Sequence of chain 1.B:
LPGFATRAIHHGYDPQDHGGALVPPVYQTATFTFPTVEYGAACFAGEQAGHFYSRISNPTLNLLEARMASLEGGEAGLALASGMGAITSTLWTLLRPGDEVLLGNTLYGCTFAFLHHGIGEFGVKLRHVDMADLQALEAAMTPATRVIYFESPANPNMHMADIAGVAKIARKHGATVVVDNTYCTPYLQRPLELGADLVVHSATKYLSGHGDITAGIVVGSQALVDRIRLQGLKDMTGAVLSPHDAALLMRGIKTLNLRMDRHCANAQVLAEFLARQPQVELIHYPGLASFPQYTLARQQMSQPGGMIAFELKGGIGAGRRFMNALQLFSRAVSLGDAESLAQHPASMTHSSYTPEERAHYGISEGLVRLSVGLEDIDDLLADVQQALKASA

Binding-site contacts:
Ligand atom N1 contacts residue ASP186 of chain 1.A at 2.9 Å (salt-bridge).
Ligand atom C4A contacts residue TYR114 of chain 1.A at 3.6 Å (hydrophobic).
Ligand atom O1 contacts residue ARG375 of chain 1.A at 2.9 Å (salt-bridge).
Ligand atom C5A contacts residue TYR114 of chain 1.A at 3.5 Å (hydrophobic).
Ligand atom O1 contacts residue LEU341 of chain 1.A at 3.2 Å.
Ligand atom CE contacts residue TYR114 of chain 1.A at 3.1 Å (hydrophobic).
Ligand atom SD contacts residue TYR114 of chain 1.A at 3.4 Å (h-bond).
Ligand atom C5 contacts residue SER208 of chain 1.A at 3.7 Å.
Ligand atom OP1 contacts residue SER208 of chain 1.A at 3.0 Å (h-bond).
Ligand atom CG contacts residue TYR114 of chain 1.A at 3.4 Å (hydrophobic).
Ligand atom C contacts residue SER340 of chain 1.A at 3.7 Å.
Ligand atom OP1 contacts residue GLY89 of chain 1.A at 2.8 Å (h-bond).
Ligand atom OP3 contacts residue SER88 of chain 1.A at 3.4 Å.
Ligand atom OP4 contacts residue SER208 of chain 1.A at 2.7 Å (h-bond).
Ligand atom OP1 contacts residue TYR59 of chain 1.B at 3.5 Å (h-bond).
Ligand atom OP2 contacts residue ARG61 of chain 1.B at 3.0 Å (salt-bridge).
Ligand atom C5 contacts residue TYR114 of chain 1.A at 3.5 Å (hydrophobic).
Ligand atom C4A contacts residue LYS211 of chain 1.A at 3.4 Å.
Ligand atom OP1 contacts residue THR210 of chain 1.A at 2.8 Å (h-bond).
Ligand atom OP3 contacts residue MET90 of chain 1.A at 2.8 Å (h-bond).
Ligand atom C6 contacts residue ASP186 of chain 1.A at 3.7 Å.
Ligand atom OP3 contacts residue GLY89 of chain 1.A at 3.1 Å (h-bond).
Ligand atom O2 contacts residue SER340 of chain 1.A at 3.2 Å (h-bond).
Ligand atom CA contacts residue TYR114 of chain 1.A at 3.3 Å (hydrophobic).
Ligand atom OP1 contacts residue SER88 of chain 1.A at 3.7 Å.
Ligand atom P contacts residue ARG61 of chain 1.B at 3.7 Å.
Ligand atom SD contacts residue TYR59 of chain 1.B at 3.6 Å.
Ligand atom O2 contacts residue VAL339 of chain 1.A at 3.6 Å.
Ligand atom P contacts residue SER208 of chain 1.A at 3.4 Å.
Ligand atom P contacts residue GLY89 of chain 1.A at 3.3 Å.
Ligand atom OP2 contacts residue TYR59 of chain 1.B at 2.6 Å (h-bond).
Ligand atom O2 contacts residue ARG375 of chain 1.A at 3.3 Å (salt-bridge).
Ligand atom CG contacts residue VAL339 of chain 1.A at 3.6 Å (hydrophobic).
Ligand atom N contacts residue TYR114 of chain 1.A at 3.6 Å.
Ligand atom OP3 contacts residue ARG61 of chain 1.B at 2.9 Å (salt-bridge).
Ligand atom CB contacts residue TYR114 of chain 1.A at 3.0 Å (hydrophobic).
Ligand atom P contacts residue TYR59 of chain 1.B at 3.6 Å.
Ligand atom OP4 contacts residue GLY89 of chain 1.A at 3.3 Å.
Ligand atom N contacts residue LYS211 of chain 1.A at 3.4 Å.
Ligand atom C contacts residue ARG375 of chain 1.A at 3.8 Å.

Sequence of chain 1.A:
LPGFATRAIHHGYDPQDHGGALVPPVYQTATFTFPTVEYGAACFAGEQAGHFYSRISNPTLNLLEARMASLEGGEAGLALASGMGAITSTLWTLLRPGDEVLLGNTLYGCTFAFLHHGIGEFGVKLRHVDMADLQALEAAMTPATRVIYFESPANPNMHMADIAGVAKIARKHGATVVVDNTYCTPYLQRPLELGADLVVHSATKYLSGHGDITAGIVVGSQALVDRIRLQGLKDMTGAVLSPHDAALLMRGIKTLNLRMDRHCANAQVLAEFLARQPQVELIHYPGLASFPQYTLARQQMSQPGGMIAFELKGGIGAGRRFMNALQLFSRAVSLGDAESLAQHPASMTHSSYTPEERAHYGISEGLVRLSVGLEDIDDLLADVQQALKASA

This protein binds this small molecule.
Small molecule (SMILES): CSC/C=C(/NCc1c(COP(=O)(O)O)cnc(C)c1O)C(=O)O